Sequence of chain 2.A:
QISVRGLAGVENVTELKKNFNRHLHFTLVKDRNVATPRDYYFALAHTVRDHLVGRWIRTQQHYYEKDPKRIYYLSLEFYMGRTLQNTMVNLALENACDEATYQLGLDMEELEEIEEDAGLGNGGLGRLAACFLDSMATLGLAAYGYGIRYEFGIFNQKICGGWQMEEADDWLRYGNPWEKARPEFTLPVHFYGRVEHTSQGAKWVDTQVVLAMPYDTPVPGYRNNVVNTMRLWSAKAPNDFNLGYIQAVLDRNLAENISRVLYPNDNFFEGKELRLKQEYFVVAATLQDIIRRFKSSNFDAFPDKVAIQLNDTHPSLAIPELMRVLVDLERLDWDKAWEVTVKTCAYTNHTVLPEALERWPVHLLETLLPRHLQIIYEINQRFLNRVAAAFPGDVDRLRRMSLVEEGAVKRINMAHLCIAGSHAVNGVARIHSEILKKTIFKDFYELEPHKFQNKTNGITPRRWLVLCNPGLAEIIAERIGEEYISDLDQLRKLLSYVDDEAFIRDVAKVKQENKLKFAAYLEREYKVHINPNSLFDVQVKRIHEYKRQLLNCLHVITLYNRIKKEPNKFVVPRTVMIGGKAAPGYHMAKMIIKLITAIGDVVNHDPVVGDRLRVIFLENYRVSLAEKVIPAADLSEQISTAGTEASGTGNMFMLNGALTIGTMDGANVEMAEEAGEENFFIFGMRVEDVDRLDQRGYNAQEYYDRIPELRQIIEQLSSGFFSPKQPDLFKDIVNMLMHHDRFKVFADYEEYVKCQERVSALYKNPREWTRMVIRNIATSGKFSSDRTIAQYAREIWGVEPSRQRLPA

The small molecule below binds the protein below.
Small molecule (SMILES): CCc1ccc([C@H](C)CC(=O)N[C@@H]2O[C@H](CO)[C@@H](O)[C@H](O)[C@H]2O)cc1

Binding-site contacts:
Ligand atom C3' contacts residue GLU661 of chain 2.A at 3.4 Å.
Ligand atom O3' contacts residue GLY664 of chain 2.A at 3.1 Å (h-bond).
Ligand atom C10 contacts residue ASN273 of chain 2.A at 3.8 Å.
Ligand atom O4' contacts residue GLY664 of chain 2.A at 2.9 Å (h-bond).
Ligand atom C11 contacts residue HIS330 of chain 2.A at 3.8 Å.
Ligand atom C6' contacts residue GLY124 of chain 2.A at 3.8 Å.
Ligand atom C11 contacts residue ASP272 of chain 2.A at 3.8 Å.
Ligand atom C8 contacts residue ASN273 of chain 2.A at 3.5 Å.
Ligand atom C2' contacts residue HIS366 of chain 2.A at 3.7 Å.
Ligand atom O4' contacts residue ASN473 of chain 2.A at 3.5 Å (h-bond).
Ligand atom O5' contacts residue LEU125 of chain 2.A at 3.8 Å.
Ligand atom C6 contacts residue LEU125 of chain 2.A at 3.4 Å (hydrophobic).
Ligand atom C6 contacts residue ASP328 of chain 2.A at 3.2 Å.
Ligand atom O2' contacts residue TYR562 of chain 2.A at 3.0 Å (h-bond).
Ligand atom C2' contacts residue GLU661 of chain 2.A at 3.8 Å.
Ligand atom C13 contacts residue PHE274 of chain 2.A at 3.8 Å (hydrophobic).
Ligand atom C3' contacts residue GLY664 of chain 2.A at 3.8 Å.
Ligand atom C10 contacts residue ASN271 of chain 2.A at 3.8 Å.
Ligand atom C9 contacts residue ASN273 of chain 2.A at 3.4 Å.
Ligand atom O5' contacts residue HIS366 of chain 2.A at 3.7 Å.
Ligand atom O3' contacts residue ALA662 of chain 2.A at 3.3 Å (h-bond).
Ligand atom C6 contacts residue HIS366 of chain 2.A at 3.7 Å.
Ligand atom C4' contacts residue GLY664 of chain 2.A at 3.8 Å.
Ligand atom O3' contacts residue GLU661 of chain 2.A at 2.8 Å (salt-bridge).
Ligand atom O3 contacts residue LEU125 of chain 2.A at 3.2 Å (h-bond).
Ligand atom C12 contacts residue HIS330 of chain 2.A at 3.6 Å.
Ligand atom C5' contacts residue LEU125 of chain 2.A at 3.8 Å (hydrophobic).
Ligand atom C5' contacts residue GLY124 of chain 2.A at 3.8 Å.
Ligand atom O4' contacts residue SER663 of chain 2.A at 3.7 Å.
Ligand atom C6' contacts residue ASN473 of chain 2.A at 3.4 Å.
Ligand atom O6' contacts residue HIS366 of chain 2.A at 2.7 Å (h-bond).
Ligand atom C11 contacts residue ASN271 of chain 2.A at 3.6 Å.
Ligand atom C14 contacts residue ALA372 of chain 2.A at 3.8 Å (hydrophobic).
Ligand atom O2' contacts residue GLU661 of chain 2.A at 3.0 Å (salt-bridge).
Ligand atom C6' contacts residue HIS366 of chain 2.A at 3.5 Å.
Ligand atom N1 contacts residue HIS366 of chain 2.A at 3.8 Å.
Ligand atom O6' contacts residue ASN473 of chain 2.A at 2.8 Å (h-bond).
Ligand atom C4 contacts residue ASN273 of chain 2.A at 3.5 Å.
Ligand atom C13 contacts residue ASN271 of chain 2.A at 3.5 Å.
Ligand atom O3' contacts residue SER663 of chain 2.A at 3.0 Å (h-bond).